Binding-site contacts:
Ligand atom C6 contacts residue DT3 of chain 1.F at 3.4 Å.
Ligand atom C1' contacts residue LEU166 of chain 1.B at 3.2 Å (hydrophobic).
Ligand atom OP1 contacts residue ASP70 of chain 1.B at 3.1 Å (salt-bridge).
Ligand atom O6 contacts residue DC5 of chain 1.F at 2.8 Å (h-bond).
Ligand atom OP1 contacts residue CO1 of chain 1.J at 2.5 Å.
Ligand atom O4 contacts residue DT3 of chain 1.F at 3.2 Å (h-bond).
Ligand atom N3 contacts residue DG2 of chain 1.F at 3.0 Å (h-bond).
Ligand atom C2 contacts residue DG4 of chain 1.F at 3.4 Å.
Ligand atom N1 contacts residue DG4 of chain 1.F at 3.2 Å (h-bond).
Ligand atom N1 contacts residue DT3 of chain 1.F at 2.7 Å (h-bond).
Ligand atom N4 contacts residue DG2 of chain 1.F at 3.1 Å (h-bond).
Ligand atom N2 contacts residue DG2 of chain 1.F at 3.1 Å.
Ligand atom O3' contacts residue CO1 of chain 1.J at 2.7 Å.
Ligand atom O3' contacts residue ARG114 of chain 1.B at 3.2 Å (salt-bridge).
Ligand atom N3 contacts residue DG4 of chain 1.F at 3.1 Å (h-bond).
Ligand atom O6 contacts residue DC1 of chain 1.F at 2.9 Å (h-bond).
Ligand atom OP1 contacts residue ASP68 of chain 1.B at 3.3 Å (salt-bridge).
Ligand atom P contacts residue CO1 of chain 1.J at 3.2 Å.
Ligand atom C4 contacts residue DG6 of chain 1.F at 3.4 Å.
Ligand atom N2 contacts residue DC1 of chain 1.F at 3.0 Å (h-bond).
Ligand atom N1 contacts residue DC5 of chain 1.F at 3.1 Å (h-bond).
Ligand atom O5' contacts residue ARG114 of chain 1.B at 3.4 Å (salt-bridge).
Ligand atom N3 contacts residue DG6 of chain 1.F at 3.1 Å (h-bond).
Ligand atom N4 contacts residue DG6 of chain 1.F at 2.7 Å (h-bond).
Ligand atom O6 contacts residue DT3 of chain 1.F at 2.7 Å (h-bond).
Ligand atom C2 contacts residue DG2 of chain 1.F at 3.4 Å.
Ligand atom OP1 contacts residue ARG114 of chain 1.B at 3.1 Å (salt-bridge).
Ligand atom N4 contacts residue DC5 of chain 1.F at 3.3 Å (h-bond).
Ligand atom N2 contacts residue DG4 of chain 1.F at 3.4 Å.
Ligand atom C5' contacts residue ARG114 of chain 1.B at 3.4 Å.
Ligand atom P contacts residue CO1 of chain 1.I at 3.3 Å.
Ligand atom OP1 contacts residue CO1 of chain 1.I at 1.8 Å.
Ligand atom N1 contacts residue DC1 of chain 1.F at 3.0 Å (h-bond).
Ligand atom O2 contacts residue DG2 of chain 1.F at 2.8 Å (h-bond).
Ligand atom O2 contacts residue DG4 of chain 1.F at 3.0 Å (h-bond).
Ligand atom N4 contacts residue DC1 of chain 1.F at 3.4 Å (h-bond).
Ligand atom O3' contacts residue MLZ168 of chain 1.B at 3.0 Å (h-bond).
Ligand atom N2 contacts residue LEU166 of chain 1.B at 3.3 Å.
Ligand atom C2' contacts residue LEU166 of chain 1.B at 3.4 Å (hydrophobic).
Ligand atom O6 contacts residue DG4 of chain 1.F at 2.9 Å (h-bond).

The protein below binds the small molecule below.
Small molecule (SMILES): Cc1cn([C@H]2C[C@H](O[P](=O)(O)OC[C@H]3O[C@@H](n4cnc5c(=O)nc(N)[nH]c54)C[C@@H]3O[P](=O)(O)OC[C@H]3O[C@@H](n4ccc(N)nc4=O)C[C@@H]3O[P](=O)(O)OC[C@H]3O[C@@H](n4cnc5c(=O)nc(N)[nH]c54)C[C@@H]3O)[C@@H](CO[P](=O)(O)O[C@H]3C[C@H](n4cnc5c(=O)nc(N)[nH]c54)O[C@@H]3CO[P](=O)(O)O[C@H]3C[C@H](n4ccc(N)nc4=O)O[C@@H]3CO)O2)c(=O)[nH]c1=O

Sequence of chain 1.B:
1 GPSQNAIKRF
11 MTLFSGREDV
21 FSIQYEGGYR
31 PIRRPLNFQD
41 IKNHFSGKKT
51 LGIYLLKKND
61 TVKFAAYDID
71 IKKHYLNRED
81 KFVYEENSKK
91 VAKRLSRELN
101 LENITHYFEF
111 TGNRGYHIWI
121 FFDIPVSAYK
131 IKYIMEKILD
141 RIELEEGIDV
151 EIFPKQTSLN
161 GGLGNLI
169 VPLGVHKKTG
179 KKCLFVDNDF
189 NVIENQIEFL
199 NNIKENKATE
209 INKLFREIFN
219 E